Binding-site contacts:
Ligand atom C4 contacts residue ASN300 of chain 1.D at 4.3 Å.
Ligand atom O5 contacts residue ASN336 of chain 1.D at 4.3 Å.
Ligand atom N2 contacts residue ASN300 of chain 1.D at 2.9 Å (h-bond).
Ligand atom C7 contacts residue ARG447 of chain 1.D at 4.1 Å.
Ligand atom C8 contacts residue ARG447 of chain 1.D at 3.6 Å.
Ligand atom C1 contacts residue ASN300 of chain 1.D at 1.5 Å.
Ligand atom C5 contacts residue ASN300 of chain 1.D at 3.8 Å.
Ligand atom N2 contacts residue ARG447 of chain 1.D at 3.8 Å.
Ligand atom O7 contacts residue GLN298 of chain 1.D at 3.6 Å (h-bond).
Ligand atom O5 contacts residue ASN300 of chain 1.D at 2.5 Å (h-bond).
Ligand atom C6 contacts residue SER338 of chain 1.D at 4.0 Å.
Ligand atom O6 contacts residue SER416 of chain 1.D at 3.7 Å.
Ligand atom O7 contacts residue ASN300 of chain 1.D at 3.9 Å.
Ligand atom C7 contacts residue VAL449 of chain 1.D at 4.5 Å (hydrophobic).
Ligand atom C3 contacts residue ASN300 of chain 1.D at 3.9 Å.
Ligand atom C7 contacts residue ASN300 of chain 1.D at 3.5 Å.
Ligand atom O7 contacts residue VAL449 of chain 1.D at 4.0 Å.
Ligand atom C6 contacts residue VAL337 of chain 1.D at 4.4 Å (hydrophobic).
Ligand atom O6 contacts residue SER338 of chain 1.D at 4.1 Å.
Ligand atom C2 contacts residue ASN300 of chain 1.D at 2.5 Å.

Sequence of chain 1.D:
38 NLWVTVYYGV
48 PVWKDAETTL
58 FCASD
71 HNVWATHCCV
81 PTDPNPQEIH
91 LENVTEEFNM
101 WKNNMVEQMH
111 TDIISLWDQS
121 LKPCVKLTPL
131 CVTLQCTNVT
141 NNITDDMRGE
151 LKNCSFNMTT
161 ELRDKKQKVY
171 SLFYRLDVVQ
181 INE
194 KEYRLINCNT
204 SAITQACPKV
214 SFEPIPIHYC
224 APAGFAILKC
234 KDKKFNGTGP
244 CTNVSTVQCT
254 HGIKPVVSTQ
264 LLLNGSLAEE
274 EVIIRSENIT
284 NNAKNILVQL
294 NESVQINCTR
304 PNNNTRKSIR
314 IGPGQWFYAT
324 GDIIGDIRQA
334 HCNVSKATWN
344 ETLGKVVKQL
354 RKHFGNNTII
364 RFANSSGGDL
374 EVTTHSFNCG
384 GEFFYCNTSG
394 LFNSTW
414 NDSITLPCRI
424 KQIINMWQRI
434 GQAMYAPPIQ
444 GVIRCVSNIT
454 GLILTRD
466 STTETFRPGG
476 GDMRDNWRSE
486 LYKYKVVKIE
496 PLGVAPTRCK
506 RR

A small-molecule ligand and the protein it binds are described below.
Small molecule (SMILES): CC(=O)N[C@@H]1[C@@H](O)[C@H](O)[C@@H](CO)O[C@H]1O